Binding-site contacts:
Ligand atom O6 contacts residue ALA702 of chain 1.B at 4.3 Å.
Ligand atom C6 contacts residue ALA702 of chain 1.B at 3.6 Å (hydrophobic).
Ligand atom C3 contacts residue ASN1070 of chain 1.B at 3.8 Å.
Ligand atom C4 contacts residue ASN1070 of chain 1.B at 4.2 Å.
Ligand atom C7 contacts residue ASN1070 of chain 1.B at 3.7 Å.
Ligand atom O5 contacts residue ASN1070 of chain 1.B at 2.3 Å (h-bond).
Ligand atom C2 contacts residue ASN1070 of chain 1.B at 2.5 Å.
Ligand atom C5 contacts residue ASN1070 of chain 1.B at 3.6 Å.
Ligand atom O7 contacts residue ASN1070 of chain 1.B at 4.4 Å.
Ligand atom O7 contacts residue GLU1068 of chain 1.B at 3.7 Å.
Ligand atom N2 contacts residue ASN1070 of chain 1.B at 3.0 Å (h-bond).
Ligand atom C1 contacts residue ASN1070 of chain 1.B at 1.4 Å.
Ligand atom C8 contacts residue ASN1070 of chain 1.B at 3.5 Å.
Ligand atom O7 contacts residue LYS1069 of chain 1.B at 4.2 Å.

A small-molecule ligand and the protein it binds are described below.
Small molecule (SMILES): CC(=O)N[C@@H]1[C@@H](O)[C@H](O)[C@@H](CO)O[C@H]1O

Sequence of chain 1.B:
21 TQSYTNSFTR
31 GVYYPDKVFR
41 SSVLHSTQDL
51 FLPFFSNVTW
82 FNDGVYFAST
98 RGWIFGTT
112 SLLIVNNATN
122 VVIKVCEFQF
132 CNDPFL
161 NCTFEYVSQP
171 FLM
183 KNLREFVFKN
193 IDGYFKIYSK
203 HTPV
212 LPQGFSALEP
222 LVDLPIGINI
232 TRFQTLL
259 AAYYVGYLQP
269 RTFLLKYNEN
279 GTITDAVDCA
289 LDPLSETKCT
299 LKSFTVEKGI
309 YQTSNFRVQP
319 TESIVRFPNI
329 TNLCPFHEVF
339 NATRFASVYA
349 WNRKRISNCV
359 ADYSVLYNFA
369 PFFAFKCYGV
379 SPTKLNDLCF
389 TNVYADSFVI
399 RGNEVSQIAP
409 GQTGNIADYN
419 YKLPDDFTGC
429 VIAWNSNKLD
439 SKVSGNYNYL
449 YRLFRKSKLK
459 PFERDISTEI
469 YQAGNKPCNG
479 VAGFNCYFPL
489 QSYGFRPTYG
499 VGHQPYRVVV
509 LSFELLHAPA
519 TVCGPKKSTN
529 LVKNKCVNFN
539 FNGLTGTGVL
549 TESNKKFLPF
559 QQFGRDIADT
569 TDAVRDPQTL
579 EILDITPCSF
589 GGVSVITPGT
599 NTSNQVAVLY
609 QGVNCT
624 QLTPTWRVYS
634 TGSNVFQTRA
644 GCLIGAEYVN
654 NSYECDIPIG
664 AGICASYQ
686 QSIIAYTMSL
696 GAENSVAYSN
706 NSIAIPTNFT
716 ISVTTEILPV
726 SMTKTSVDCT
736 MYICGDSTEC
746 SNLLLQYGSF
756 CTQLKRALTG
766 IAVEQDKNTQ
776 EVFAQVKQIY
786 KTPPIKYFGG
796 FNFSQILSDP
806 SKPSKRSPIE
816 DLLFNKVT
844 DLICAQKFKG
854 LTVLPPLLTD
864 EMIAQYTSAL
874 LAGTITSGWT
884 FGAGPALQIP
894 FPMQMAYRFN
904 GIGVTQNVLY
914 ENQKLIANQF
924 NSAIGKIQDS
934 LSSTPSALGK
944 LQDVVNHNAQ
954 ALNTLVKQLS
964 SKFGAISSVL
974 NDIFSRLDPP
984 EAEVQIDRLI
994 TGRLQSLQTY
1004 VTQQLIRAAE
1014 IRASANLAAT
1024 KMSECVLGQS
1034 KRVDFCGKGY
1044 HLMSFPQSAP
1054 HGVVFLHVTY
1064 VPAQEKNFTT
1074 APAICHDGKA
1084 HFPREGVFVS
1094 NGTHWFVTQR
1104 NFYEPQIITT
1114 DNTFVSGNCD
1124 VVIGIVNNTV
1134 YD